Binding-site contacts:
Ligand atom F33 contacts residue CYS145 of chain 1.B at 2.8 Å.
Ligand atom O29 contacts residue HIS163 of chain 1.B at 2.8 Å (h-bond).
Ligand atom C11 contacts residue THR190 of chain 1.B at 3.6 Å.
Ligand atom N27 contacts residue GLU166 of chain 1.B at 2.9 Å (salt-bridge).
Ligand atom C01 contacts residue HIS41 of chain 1.B at 3.3 Å.
Ligand atom C32 contacts residue HIS41 of chain 1.B at 3.6 Å.
Ligand atom C03 contacts residue MET165 of chain 1.B at 3.5 Å (hydrophobic).
Ligand atom C05 contacts residue HIS164 of chain 1.B at 3.5 Å.
Ligand atom C19 contacts residue HIS164 of chain 1.B at 3.7 Å.
Ligand atom F13 contacts residue GLN189 of chain 1.B at 3.2 Å.
Ligand atom C32 contacts residue CYS145 of chain 1.B at 1.8 Å (hydrophobic).
Ligand atom C04 contacts residue GLN189 of chain 1.B at 3.4 Å.
Ligand atom F13 contacts residue THR190 of chain 1.B at 3.5 Å.
Ligand atom N18 contacts residue GLU166 of chain 1.B at 2.7 Å (salt-bridge).
Ligand atom O31 contacts residue SER144 of chain 1.B at 3.1 Å (h-bond).
Ligand atom C28 contacts residue GLU166 of chain 1.B at 3.5 Å.
Ligand atom N27 contacts residue PHE140 of chain 1.B at 3.2 Å (h-bond).
Ligand atom O31 contacts residue CYS145 of chain 1.B at 2.8 Å (h-bond).
Ligand atom C07 contacts residue MET165 of chain 1.B at 3.6 Å (hydrophobic).
Ligand atom C25 contacts residue ASN142 of chain 1.B at 3.2 Å.
Ligand atom F33 contacts residue HIS41 of chain 1.B at 3.6 Å.
Ligand atom O29 contacts residue PHE140 of chain 1.B at 3.4 Å.
Ligand atom N22 contacts residue HIS164 of chain 1.B at 3.6 Å (h-bond).
Ligand atom N21 contacts residue HIS164 of chain 1.B at 2.7 Å (h-bond).
Ligand atom C23 contacts residue SER144 of chain 1.B at 3.6 Å.
Ligand atom N21 contacts residue CYS145 of chain 1.B at 3.1 Å (h-bond).
Ligand atom O29 contacts residue HIS172 of chain 1.B at 3.4 Å.
Ligand atom O31 contacts residue GLY143 of chain 1.B at 3.0 Å (h-bond).
Ligand atom C30 contacts residue CYS145 of chain 1.B at 2.4 Å (hydrophobic).
Ligand atom C12 contacts residue THR190 of chain 1.B at 3.7 Å.
Ligand atom C03 contacts residue HIS164 of chain 1.B at 3.5 Å.
Ligand atom O08 contacts residue MET165 of chain 1.B at 3.6 Å.
Ligand atom N22 contacts residue CYS145 of chain 1.B at 3.0 Å (h-bond).
Ligand atom C02 contacts residue MET165 of chain 1.B at 3.7 Å (hydrophobic).
Ligand atom C10 contacts residue GLN189 of chain 1.B at 3.3 Å.
Ligand atom O29 contacts residue GLU166 of chain 1.B at 3.5 Å.
Ligand atom O08 contacts residue GLU166 of chain 1.B at 2.8 Å (salt-bridge).
Ligand atom C26 contacts residue ASN142 of chain 1.B at 3.5 Å.
Ligand atom C17 contacts residue GLU166 of chain 1.B at 3.5 Å.
Ligand atom N06 contacts residue GLN189 of chain 1.B at 2.9 Å (h-bond).

Sequence of chain 1.B:
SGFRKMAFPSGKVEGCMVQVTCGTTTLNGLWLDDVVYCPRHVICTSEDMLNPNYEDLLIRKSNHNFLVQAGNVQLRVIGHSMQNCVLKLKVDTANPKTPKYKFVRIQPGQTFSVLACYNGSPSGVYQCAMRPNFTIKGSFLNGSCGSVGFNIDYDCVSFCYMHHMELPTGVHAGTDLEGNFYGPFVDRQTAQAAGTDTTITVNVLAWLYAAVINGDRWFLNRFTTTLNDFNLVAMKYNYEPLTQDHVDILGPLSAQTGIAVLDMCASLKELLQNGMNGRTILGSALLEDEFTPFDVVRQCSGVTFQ

The small molecule below binds the protein below.
Small molecule (SMILES): CC(C)C[C@H](NC(=O)c1cc2c(F)cccc2[nH]1)C(=O)NN(C[C@@H]1CCNC1=O)C(=O)CF